A protein and the small-molecule ligand that binds it are described below.
Small molecule (SMILES): Cc1cn([C@H]2CC[C@@H](CO[P](=O)(O)O[P](=O)(O)OP(=O)(O)O)O2)c(=O)[nH]c1=O

Binding-site contacts:
Ligand atom O3A contacts residue MG1 of chain 1.F at 3.5 Å.
Ligand atom C5 contacts residue ALA270 of chain 1.A at 3.6 Å (hydrophobic).
Ligand atom O1A contacts residue ASP187 of chain 1.A at 3.0 Å (salt-bridge).
Ligand atom O1B contacts residue ASP189 of chain 1.A at 3.0 Å (salt-bridge).
Ligand atom O1B contacts residue MG1 of chain 1.F at 1.9 Å.
Ligand atom C2' contacts residue ASN273 of chain 1.A at 3.4 Å.
Ligand atom PA contacts residue MG1 of chain 1.F at 3.3 Å.
Ligand atom O3G contacts residue GLY186 of chain 1.A at 3.6 Å (h-bond).
Ligand atom C4 contacts residue 2DT6 of chain 1.C at 3.6 Å.
Ligand atom O1B contacts residue GLY176 of chain 1.A at 3.5 Å.
Ligand atom O2 contacts residue TYR265 of chain 1.A at 3.3 Å.
Ligand atom O1B contacts residue SER177 of chain 1.A at 3.0 Å (h-bond).
Ligand atom C5 contacts residue 2DT6 of chain 1.C at 3.6 Å.
Ligand atom O5' contacts residue 2DT6 of chain 1.C at 3.6 Å.
Ligand atom C4' contacts residue PHE266 of chain 1.A at 3.4 Å (hydrophobic).
Ligand atom C4 contacts residue ALA270 of chain 1.A at 3.6 Å (hydrophobic).
Ligand atom O2G contacts residue ARG146 of chain 1.A at 3.1 Å (salt-bridge).
Ligand atom O3B contacts residue MG1 of chain 1.F at 3.6 Å.
Ligand atom C1' contacts residue ASN273 of chain 1.A at 3.6 Å.
Ligand atom PG contacts residue GLY186 of chain 1.A at 3.6 Å.
Ligand atom C6 contacts residue 2DT6 of chain 1.C at 3.3 Å.
Ligand atom O2B contacts residue SER177 of chain 1.A at 3.6 Å (h-bond).
Ligand atom O2 contacts residue ASN273 of chain 1.A at 2.9 Å (h-bond).
Ligand atom O4 contacts residue 2DT6 of chain 1.C at 3.0 Å.
Ligand atom O1G contacts residue SER177 of chain 1.A at 2.4 Å (h-bond).
Ligand atom C2' contacts residue TYR265 of chain 1.A at 3.2 Å (hydrophobic).
Ligand atom O1G contacts residue ARG146 of chain 1.A at 2.9 Å (salt-bridge).
Ligand atom O2B contacts residue ARG180 of chain 1.A at 2.9 Å (salt-bridge).
Ligand atom PB contacts residue MG1 of chain 1.F at 3.1 Å.
Ligand atom O3G contacts residue MG1 of chain 1.F at 2.2 Å.
Ligand atom C5' contacts residue ASP189 of chain 1.A at 3.5 Å.
Ligand atom C1' contacts residue TYR265 of chain 1.A at 3.4 Å (hydrophobic).
Ligand atom C2' contacts residue GLY268 of chain 1.A at 3.4 Å.
Ligand atom O3G contacts residue ASP187 of chain 1.A at 2.9 Å (salt-bridge).
Ligand atom PG contacts residue SER177 of chain 1.A at 3.5 Å.
Ligand atom O1G contacts residue GLY186 of chain 1.A at 2.9 Å (h-bond).
Ligand atom O1A contacts residue ASP189 of chain 1.A at 3.0 Å (salt-bridge).
Ligand atom O4' contacts residue 2DT6 of chain 1.C at 3.5 Å.
Ligand atom O1A contacts residue MG1 of chain 1.F at 2.0 Å.
Ligand atom PG contacts residue MG1 of chain 1.F at 3.4 Å.

Sequence of chain 1.A:
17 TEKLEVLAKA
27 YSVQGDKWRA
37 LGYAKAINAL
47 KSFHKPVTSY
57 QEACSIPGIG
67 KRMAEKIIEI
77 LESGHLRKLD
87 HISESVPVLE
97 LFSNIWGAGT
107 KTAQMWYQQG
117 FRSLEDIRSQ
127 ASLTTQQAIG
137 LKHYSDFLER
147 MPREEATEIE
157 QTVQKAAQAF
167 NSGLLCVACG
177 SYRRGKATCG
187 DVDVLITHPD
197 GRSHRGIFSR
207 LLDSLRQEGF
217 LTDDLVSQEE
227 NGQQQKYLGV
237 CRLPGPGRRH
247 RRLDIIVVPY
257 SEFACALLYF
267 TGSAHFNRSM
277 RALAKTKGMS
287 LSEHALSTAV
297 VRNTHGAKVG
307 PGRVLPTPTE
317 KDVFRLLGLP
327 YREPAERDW